Sequence of chain 1.C:
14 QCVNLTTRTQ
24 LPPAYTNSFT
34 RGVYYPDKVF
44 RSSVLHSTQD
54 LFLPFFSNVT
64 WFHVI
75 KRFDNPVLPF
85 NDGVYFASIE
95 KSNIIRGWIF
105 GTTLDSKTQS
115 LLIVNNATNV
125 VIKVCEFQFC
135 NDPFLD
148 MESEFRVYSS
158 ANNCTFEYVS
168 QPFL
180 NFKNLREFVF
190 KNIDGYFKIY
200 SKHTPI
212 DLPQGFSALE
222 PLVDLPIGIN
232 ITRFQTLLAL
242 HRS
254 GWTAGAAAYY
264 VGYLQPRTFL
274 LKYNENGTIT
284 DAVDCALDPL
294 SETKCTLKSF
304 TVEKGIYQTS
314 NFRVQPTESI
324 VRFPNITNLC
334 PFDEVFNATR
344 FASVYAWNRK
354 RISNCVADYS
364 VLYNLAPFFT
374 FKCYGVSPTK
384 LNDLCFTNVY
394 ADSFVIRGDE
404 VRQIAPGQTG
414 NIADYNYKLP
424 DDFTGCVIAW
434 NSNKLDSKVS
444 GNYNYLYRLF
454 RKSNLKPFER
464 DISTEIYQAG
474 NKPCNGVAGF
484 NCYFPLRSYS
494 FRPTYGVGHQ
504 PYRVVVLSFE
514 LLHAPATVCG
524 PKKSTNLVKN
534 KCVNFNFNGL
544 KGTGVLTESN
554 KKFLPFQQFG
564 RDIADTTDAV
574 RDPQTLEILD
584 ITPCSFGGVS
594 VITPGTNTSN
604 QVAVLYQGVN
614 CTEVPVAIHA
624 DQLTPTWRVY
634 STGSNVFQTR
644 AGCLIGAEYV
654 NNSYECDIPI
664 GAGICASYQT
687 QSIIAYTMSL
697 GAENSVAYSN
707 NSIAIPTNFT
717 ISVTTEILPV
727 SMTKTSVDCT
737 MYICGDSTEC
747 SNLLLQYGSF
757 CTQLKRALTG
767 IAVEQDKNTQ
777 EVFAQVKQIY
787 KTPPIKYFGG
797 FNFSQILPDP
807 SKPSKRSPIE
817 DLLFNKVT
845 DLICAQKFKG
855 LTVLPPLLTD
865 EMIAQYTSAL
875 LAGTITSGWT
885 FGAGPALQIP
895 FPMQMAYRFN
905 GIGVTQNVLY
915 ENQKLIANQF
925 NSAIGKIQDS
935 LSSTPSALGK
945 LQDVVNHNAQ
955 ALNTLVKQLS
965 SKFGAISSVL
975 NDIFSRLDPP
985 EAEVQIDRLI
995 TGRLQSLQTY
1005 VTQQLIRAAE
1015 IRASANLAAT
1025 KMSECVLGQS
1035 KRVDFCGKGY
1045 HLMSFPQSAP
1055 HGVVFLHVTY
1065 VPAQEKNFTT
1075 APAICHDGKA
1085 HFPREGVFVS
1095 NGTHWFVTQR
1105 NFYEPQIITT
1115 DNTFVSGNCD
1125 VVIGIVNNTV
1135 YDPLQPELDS

Binding-site contacts:
Ligand atom N2 contacts residue ASN1131 of chain 1.C at 2.5 Å (h-bond).
Ligand atom C1 contacts residue ASN1131 of chain 1.C at 1.4 Å.
Ligand atom C4 contacts residue ASN1131 of chain 1.C at 4.2 Å.
Ligand atom C8 contacts residue ASN1131 of chain 1.C at 3.6 Å.
Ligand atom O5 contacts residue ASN1131 of chain 1.C at 2.3 Å (h-bond).
Ligand atom C2 contacts residue ASN1131 of chain 1.C at 2.5 Å.
Ligand atom C7 contacts residue ASN1131 of chain 1.C at 3.4 Å.
Ligand atom C5 contacts residue ASN1131 of chain 1.C at 3.6 Å.
Ligand atom C3 contacts residue ASN1131 of chain 1.C at 3.8 Å.
Ligand atom O7 contacts residue ASN1131 of chain 1.C at 4.5 Å.

This protein binds this small molecule.
Small molecule (SMILES): CC(=O)N[C@H]1[C@H](O[C@H]2[C@H](O)[C@@H](NC(C)=O)CO[C@@H]2CO)O[C@H](CO)[C@@H](O)[C@@H]1O